This small molecule binds to this protein.
Small molecule (SMILES): c1ccc(OCCNCc2ccco2)nc1

Sequence of chain 1.A:
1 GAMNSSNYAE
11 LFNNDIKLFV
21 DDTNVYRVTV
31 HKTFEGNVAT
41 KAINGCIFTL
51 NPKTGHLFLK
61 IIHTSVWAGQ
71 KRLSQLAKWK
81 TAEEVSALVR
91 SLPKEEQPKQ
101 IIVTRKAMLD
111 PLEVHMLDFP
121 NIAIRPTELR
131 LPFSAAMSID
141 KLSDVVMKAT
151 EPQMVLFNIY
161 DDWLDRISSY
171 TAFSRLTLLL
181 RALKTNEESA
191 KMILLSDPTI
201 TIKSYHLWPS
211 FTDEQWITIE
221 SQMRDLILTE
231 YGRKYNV

Sequence of chain 1.B:
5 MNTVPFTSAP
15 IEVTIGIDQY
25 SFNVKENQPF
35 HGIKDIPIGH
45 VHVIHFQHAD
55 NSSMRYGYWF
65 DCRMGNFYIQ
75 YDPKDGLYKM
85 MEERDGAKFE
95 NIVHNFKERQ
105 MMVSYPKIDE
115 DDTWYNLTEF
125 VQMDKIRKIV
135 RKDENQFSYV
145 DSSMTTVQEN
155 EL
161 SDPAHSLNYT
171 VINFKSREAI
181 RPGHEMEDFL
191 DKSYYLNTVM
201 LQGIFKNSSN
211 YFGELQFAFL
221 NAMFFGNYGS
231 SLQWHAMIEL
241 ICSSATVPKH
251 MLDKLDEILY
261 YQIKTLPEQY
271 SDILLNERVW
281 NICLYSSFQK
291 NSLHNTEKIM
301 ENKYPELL

Binding-site contacts:
Ligand atom C6 contacts residue ARG90 of chain 1.A at 3.2 Å.
Ligand atom C2 contacts residue GLU185 of chain 1.B at 4.2 Å.
Ligand atom C7 contacts residue ASP118 of chain 1.A at 3.2 Å.
Ligand atom C4 contacts residue ARG90 of chain 1.A at 4.0 Å.
Ligand atom C7 contacts residue ARG90 of chain 1.A at 3.5 Å.
Ligand atom C10 contacts residue ILE180 of chain 1.B at 3.5 Å (hydrophobic).
Ligand atom C10 contacts residue PRO182 of chain 1.B at 4.1 Å (hydrophobic).
Ligand atom N1 contacts residue ARG90 of chain 1.A at 3.3 Å (salt-bridge).
Ligand atom C6 contacts residue GLU185 of chain 1.B at 4.2 Å.
Ligand atom C3 contacts residue ARG90 of chain 1.A at 4.3 Å.
Ligand atom C9 contacts residue GLU185 of chain 1.B at 4.3 Å.
Ligand atom C8 contacts residue HIS115 of chain 1.A at 4.3 Å.
Ligand atom C7 contacts residue HIS115 of chain 1.A at 3.0 Å.
Ligand atom C11 contacts residue PRO182 of chain 1.B at 3.8 Å (hydrophobic).
Ligand atom C8 contacts residue VAL114 of chain 1.A at 4.3 Å (hydrophobic).
Ligand atom C6 contacts residue ASP118 of chain 1.A at 3.6 Å.
Ligand atom C8 contacts residue ASP118 of chain 1.A at 3.9 Å.
Ligand atom C2 contacts residue GLU83 of chain 1.A at 4.2 Å.
Ligand atom N contacts residue GLU185 of chain 1.B at 3.7 Å.
Ligand atom O1 contacts residue ASP118 of chain 1.A at 3.7 Å.
Ligand atom C9 contacts residue VAL114 of chain 1.A at 3.8 Å (hydrophobic).
Ligand atom N1 contacts residue HIS115 of chain 1.A at 3.5 Å (h-bond).
Ligand atom O contacts residue ARG90 of chain 1.A at 4.2 Å.
Ligand atom O1 contacts residue ARG177 of chain 1.B at 4.3 Å.
Ligand atom C10 contacts residue ARG181 of chain 1.B at 4.3 Å.
Ligand atom C7 contacts residue VAL114 of chain 1.A at 4.2 Å (hydrophobic).
Ligand atom C contacts residue ARG90 of chain 1.A at 4.4 Å.
Ligand atom C5 contacts residue GLU185 of chain 1.B at 4.0 Å.
Ligand atom N1 contacts residue GLU185 of chain 1.B at 3.1 Å (salt-bridge).
Ligand atom C10 contacts residue ARG177 of chain 1.B at 4.3 Å.
Ligand atom N1 contacts residue ASP118 of chain 1.A at 4.1 Å.
Ligand atom C9 contacts residue ILE180 of chain 1.B at 4.2 Å (hydrophobic).
Ligand atom O1 contacts residue PRO182 of chain 1.B at 4.3 Å.
Ligand atom C11 contacts residue ARG177 of chain 1.B at 3.9 Å.
Ligand atom C9 contacts residue LEU117 of chain 1.A at 4.2 Å (hydrophobic).
Ligand atom C8 contacts residue GLU185 of chain 1.B at 4.3 Å.
Ligand atom C5 contacts residue PRO182 of chain 1.B at 3.8 Å (hydrophobic).
Ligand atom C11 contacts residue ILE180 of chain 1.B at 4.4 Å (hydrophobic).
Ligand atom C1 contacts residue GLU83 of chain 1.A at 4.3 Å.
Ligand atom C7 contacts residue GLU185 of chain 1.B at 4.1 Å.